This protein binds this small molecule.
Small molecule (SMILES): COc1ccc(CN2CCc3c(c(C(=O)N[C@@H](CC(=O)O)c4ccccc4)nn3CCO)C2)c2ccccc12

Sequence of chain 1.A:
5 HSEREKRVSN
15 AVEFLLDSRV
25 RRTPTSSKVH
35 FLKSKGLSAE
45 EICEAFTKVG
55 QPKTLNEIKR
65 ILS

Binding-site contacts:
Ligand atom C30 contacts residue ASN14 of chain 1.A at 4.0 Å.
Ligand atom C35 contacts residue LEU36 of chain 1.A at 3.6 Å (hydrophobic).
Ligand atom C8 contacts residue ARG23 of chain 1.A at 3.9 Å.
Ligand atom C21 contacts residue PHE18 of chain 1.A at 3.9 Å (hydrophobic).
Ligand atom C31 contacts residue ASN14 of chain 1.A at 3.8 Å.
Ligand atom C17 contacts residue VAL24 of chain 1.A at 3.8 Å (hydrophobic).
Ligand atom C17 contacts residue ARG23 of chain 1.A at 4.0 Å.
Ligand atom C5 contacts residue PHE18 of chain 1.A at 3.8 Å (hydrophobic).
Ligand atom O27 contacts residue PHE35 of chain 1.A at 3.5 Å.
Ligand atom C5 contacts residue PHE35 of chain 1.A at 4.0 Å (hydrophobic).
Ligand atom C1 contacts residue PHE35 of chain 1.A at 3.6 Å (hydrophobic).
Ligand atom C35 contacts residue ASN14 of chain 1.A at 3.6 Å.
Ligand atom C9 contacts residue ARG23 of chain 1.A at 3.7 Å.
Ligand atom C35 contacts residue ALA15 of chain 1.A at 3.7 Å (hydrophobic).
Ligand atom C18 contacts residue ARG23 of chain 1.A at 4.0 Å.
Ligand atom C1 contacts residue PHE18 of chain 1.A at 3.8 Å (hydrophobic).
Ligand atom C19 contacts residue PHE18 of chain 1.A at 3.9 Å (hydrophobic).
Ligand atom C7 contacts residue VAL24 of chain 1.A at 3.9 Å (hydrophobic).
Ligand atom C33 contacts residue ASN14 of chain 1.A at 3.6 Å.
Ligand atom C21 contacts residue GLU17 of chain 1.A at 3.6 Å.
Ligand atom C15 contacts residue PHE18 of chain 1.A at 4.0 Å (hydrophobic).
Ligand atom C32 contacts residue LYS39 of chain 1.A at 3.9 Å.
Ligand atom C34 contacts residue LYS39 of chain 1.A at 3.8 Å.
Ligand atom O2 contacts residue PHE18 of chain 1.A at 3.8 Å.
Ligand atom C36 contacts residue ASN14 of chain 1.A at 3.7 Å.
Ligand atom C34 contacts residue ALA15 of chain 1.A at 3.8 Å (hydrophobic).
Ligand atom C16 contacts residue PHE18 of chain 1.A at 3.7 Å (hydrophobic).
Ligand atom C4 contacts residue PHE18 of chain 1.A at 3.6 Å (hydrophobic).
Ligand atom C18 contacts residue ASP21 of chain 1.A at 3.9 Å.
Ligand atom C7 contacts residue THR27 of chain 1.A at 3.3 Å.
Ligand atom C34 contacts residue LEU41 of chain 1.A at 3.9 Å (hydrophobic).
Ligand atom C3 contacts residue PHE18 of chain 1.A at 3.7 Å (hydrophobic).
Ligand atom N20 contacts residue PHE18 of chain 1.A at 3.9 Å.
Ligand atom C8 contacts residue THR27 of chain 1.A at 3.4 Å.
Ligand atom C34 contacts residue LEU36 of chain 1.A at 3.9 Å (hydrophobic).
Ligand atom C32 contacts residue ASN14 of chain 1.A at 3.6 Å.
Ligand atom C4 contacts residue PHE35 of chain 1.A at 3.8 Å (hydrophobic).
Ligand atom C34 contacts residue ASN14 of chain 1.A at 3.7 Å.
Ligand atom C33 contacts residue LYS39 of chain 1.A at 3.5 Å.
Ligand atom C8 contacts residue VAL24 of chain 1.A at 3.9 Å (hydrophobic).